Binding-site contacts:
Ligand atom C1 contacts residue ARG165 of chain 1.A at 3.9 Å.
Ligand atom O7 contacts residue CYS157 of chain 1.A at 3.3 Å (h-bond).
Ligand atom N2 contacts residue ASN189 of chain 1.A at 2.9 Å (h-bond).
Ligand atom O7 contacts residue ARG165 of chain 1.A at 4.3 Å.
Ligand atom C2 contacts residue ARG165 of chain 1.A at 4.0 Å.
Ligand atom C7 contacts residue GLY164 of chain 1.A at 4.5 Å.
Ligand atom C8 contacts residue TYR159 of chain 1.A at 4.4 Å (hydrophobic).
Ligand atom C3 contacts residue ASN189 of chain 1.A at 3.8 Å.
Ligand atom C1 contacts residue ASN189 of chain 1.A at 1.4 Å.
Ligand atom O7 contacts residue ASN189 of chain 1.A at 3.8 Å.
Ligand atom C5 contacts residue ARG165 of chain 1.A at 4.2 Å.
Ligand atom O5 contacts residue ARG165 of chain 1.A at 3.8 Å.
Ligand atom C7 contacts residue ASN189 of chain 1.A at 3.5 Å.
Ligand atom C4 contacts residue ASN189 of chain 1.A at 4.2 Å.
Ligand atom C6 contacts residue ARG165 of chain 1.A at 3.7 Å.
Ligand atom C6 contacts residue GLY164 of chain 1.A at 4.1 Å.
Ligand atom C3 contacts residue GLY164 of chain 1.A at 4.4 Å.
Ligand atom O7 contacts residue GLY164 of chain 1.A at 3.4 Å (h-bond).
Ligand atom O5 contacts residue ASN189 of chain 1.A at 2.4 Å (h-bond).
Ligand atom O3 contacts residue GLY164 of chain 1.A at 4.2 Å.
Ligand atom O5 contacts residue ALA166 of chain 1.A at 4.2 Å.
Ligand atom C8 contacts residue TYR158 of chain 1.A at 4.0 Å (hydrophobic).
Ligand atom C4 contacts residue GLY164 of chain 1.A at 3.8 Å.
Ligand atom O7 contacts residue PRO162 of chain 1.A at 4.1 Å.
Ligand atom O4 contacts residue GLY164 of chain 1.A at 4.4 Å.
Ligand atom C6 contacts residue ALA166 of chain 1.A at 4.4 Å (hydrophobic).
Ligand atom C7 contacts residue CYS157 of chain 1.A at 4.1 Å (hydrophobic).
Ligand atom C2 contacts residue GLY164 of chain 1.A at 4.2 Å.
Ligand atom C2 contacts residue ASN189 of chain 1.A at 2.5 Å.
Ligand atom C5 contacts residue GLY164 of chain 1.A at 4.5 Å.
Ligand atom C4 contacts residue ARG165 of chain 1.A at 4.2 Å.
Ligand atom O7 contacts residue CYS163 of chain 1.A at 3.5 Å (h-bond).
Ligand atom C5 contacts residue ASN189 of chain 1.A at 3.7 Å.

The protein below binds the small molecule below.
Small molecule (SMILES): CC(=O)N[C@@H]1[C@@H](O)[C@H](O)[C@@H](CO)O[C@H]1O

Sequence of chain 1.A:
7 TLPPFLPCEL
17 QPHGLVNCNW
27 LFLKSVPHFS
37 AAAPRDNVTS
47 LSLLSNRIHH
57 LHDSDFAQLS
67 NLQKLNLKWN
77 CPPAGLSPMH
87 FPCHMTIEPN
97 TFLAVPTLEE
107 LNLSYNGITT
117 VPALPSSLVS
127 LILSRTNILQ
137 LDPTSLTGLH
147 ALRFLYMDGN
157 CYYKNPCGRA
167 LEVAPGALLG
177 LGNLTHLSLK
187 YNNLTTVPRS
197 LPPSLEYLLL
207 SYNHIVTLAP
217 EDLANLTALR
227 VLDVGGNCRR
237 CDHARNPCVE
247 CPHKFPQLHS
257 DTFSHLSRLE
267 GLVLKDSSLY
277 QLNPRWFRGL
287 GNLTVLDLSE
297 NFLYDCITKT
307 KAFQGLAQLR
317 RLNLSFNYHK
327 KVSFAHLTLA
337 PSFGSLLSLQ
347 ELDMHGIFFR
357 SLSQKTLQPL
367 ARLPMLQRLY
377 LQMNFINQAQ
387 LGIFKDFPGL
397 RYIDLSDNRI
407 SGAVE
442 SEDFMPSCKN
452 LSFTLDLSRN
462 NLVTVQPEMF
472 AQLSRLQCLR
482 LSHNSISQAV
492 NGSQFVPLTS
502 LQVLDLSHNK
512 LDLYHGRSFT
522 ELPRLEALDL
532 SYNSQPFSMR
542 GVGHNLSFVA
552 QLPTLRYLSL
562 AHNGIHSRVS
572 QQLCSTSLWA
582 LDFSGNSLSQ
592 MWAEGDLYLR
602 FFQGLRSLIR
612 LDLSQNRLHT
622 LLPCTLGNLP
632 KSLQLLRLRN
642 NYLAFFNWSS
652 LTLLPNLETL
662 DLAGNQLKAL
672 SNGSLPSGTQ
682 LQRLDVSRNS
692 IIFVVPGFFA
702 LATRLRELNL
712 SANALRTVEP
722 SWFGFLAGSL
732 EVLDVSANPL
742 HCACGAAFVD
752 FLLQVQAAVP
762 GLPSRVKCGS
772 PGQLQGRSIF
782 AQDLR